Sequence of chain 9.F:
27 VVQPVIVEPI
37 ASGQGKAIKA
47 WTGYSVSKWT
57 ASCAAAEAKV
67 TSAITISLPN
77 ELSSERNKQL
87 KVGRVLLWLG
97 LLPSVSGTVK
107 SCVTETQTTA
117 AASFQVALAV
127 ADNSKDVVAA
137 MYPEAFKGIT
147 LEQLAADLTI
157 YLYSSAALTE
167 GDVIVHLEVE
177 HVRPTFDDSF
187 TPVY

Binding-site contacts:
Ligand atom C6 contacts residue TRP47 of chain 9.F at 3.7 Å (hydrophobic).
Ligand atom O2' contacts residue LYS143 of chain 9.F at 3.8 Å.
Ligand atom C2' contacts residue GLU140 of chain 9.F at 3.0 Å.
Ligand atom C4' contacts residue GLU140 of chain 9.F at 3.4 Å.
Ligand atom O2' contacts residue GLU140 of chain 9.F at 2.3 Å (salt-bridge).
Ligand atom C1' contacts residue LYS143 of chain 9.F at 3.2 Å.
Ligand atom N1 contacts residue TRP47 of chain 9.F at 3.7 Å.
Ligand atom C8 contacts residue LYS143 of chain 9.F at 2.7 Å.
Ligand atom N9 contacts residue LYS143 of chain 9.F at 3.2 Å (salt-bridge).
Ligand atom O3' contacts residue GLU140 of chain 9.F at 4.4 Å.
Ligand atom C8 contacts residue TRP47 of chain 9.F at 3.6 Å (hydrophobic).
Ligand atom N9 contacts residue TRP47 of chain 9.F at 3.3 Å.
Ligand atom C3' contacts residue GLU140 of chain 9.F at 3.8 Å.
Ligand atom N7 contacts residue LYS143 of chain 9.F at 3.8 Å.
Ligand atom O4' contacts residue TRP47 of chain 9.F at 3.4 Å.
Ligand atom N3 contacts residue TRP47 of chain 9.F at 3.4 Å.
Ligand atom O4' contacts residue LYS143 of chain 9.F at 4.2 Å.
Ligand atom C2' contacts residue LYS143 of chain 9.F at 3.7 Å.
Ligand atom C1' contacts residue TRP47 of chain 9.F at 3.7 Å (hydrophobic).
Ligand atom N6 contacts residue TRP47 of chain 9.F at 4.2 Å.
Ligand atom C4 contacts residue TRP47 of chain 9.F at 3.3 Å (hydrophobic).
Ligand atom N9 contacts residue GLU140 of chain 9.F at 4.1 Å.
Ligand atom C5' contacts residue ARG90 of chain 9.F at 4.3 Å.
Ligand atom O4' contacts residue GLU140 of chain 9.F at 3.0 Å (salt-bridge).
Ligand atom C5 contacts residue TRP47 of chain 9.F at 3.8 Å (hydrophobic).
Ligand atom C2 contacts residue TRP47 of chain 9.F at 3.4 Å (hydrophobic).
Ligand atom O4' contacts residue LYS143 of chain 9.F at 4.4 Å.
Ligand atom C1' contacts residue GLU140 of chain 9.F at 2.7 Å.
Ligand atom N7 contacts residue TRP47 of chain 9.F at 3.6 Å.

This protein binds this small molecule.
Small molecule (SMILES): Nc1ncnc2c1ncn2[C@@H]1O[C@H]([C@@H]2O[C@@H]3[C@H](O[P](=O)(O)O2)[C@@H](CO[P](=O)(O)O[C@H]2[C@@H](O)[C@H](n4cnc5c(N)ncnc54)O[C@@H]2COP(=O)=O)O[C@H]3n2ccc(=O)[nH]c2=O)[C@@H](O[P](=O)(O)OC[C@H]2O[C@@H](n3ccc(=O)[nH]c3=O)[C@H](O)[C@@H]2O)[C@H]1O